This small molecule binds to this protein.
Small molecule (SMILES): CC(=O)N[C@@H]1[C@@H](O)[C@H](O)[C@@H](CO)O[C@H]1O

Sequence of chain 1.A:
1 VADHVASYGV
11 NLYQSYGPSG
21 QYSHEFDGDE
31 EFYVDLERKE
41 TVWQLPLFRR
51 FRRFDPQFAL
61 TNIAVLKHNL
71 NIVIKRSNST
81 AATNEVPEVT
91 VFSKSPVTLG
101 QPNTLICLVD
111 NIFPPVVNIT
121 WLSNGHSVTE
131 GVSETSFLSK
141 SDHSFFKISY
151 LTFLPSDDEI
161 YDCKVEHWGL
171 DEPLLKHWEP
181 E

Binding-site contacts:
Ligand atom O7 contacts residue SER77 of chain 1.A at 4.2 Å.
Ligand atom C7 contacts residue ASN78 of chain 1.A at 3.0 Å.
Ligand atom C8 contacts residue SER77 of chain 1.A at 3.8 Å.
Ligand atom C1 contacts residue ARG76 of chain 1.A at 4.5 Å.
Ligand atom C3 contacts residue ASN78 of chain 1.A at 3.8 Å.
Ligand atom N2 contacts residue ARG76 of chain 1.A at 4.3 Å.
Ligand atom C5 contacts residue ASN78 of chain 1.A at 3.7 Å.
Ligand atom C8 contacts residue THR80 of chain 1.A at 4.4 Å.
Ligand atom C7 contacts residue SER77 of chain 1.A at 4.1 Å.
Ligand atom C4 contacts residue ASN78 of chain 1.A at 4.2 Å.
Ligand atom C2 contacts residue ASN78 of chain 1.A at 2.4 Å.
Ligand atom N2 contacts residue ASN78 of chain 1.A at 2.9 Å (h-bond).
Ligand atom O7 contacts residue ASN78 of chain 1.A at 2.7 Å (h-bond).
Ligand atom C1 contacts residue ASN78 of chain 1.A at 1.4 Å.
Ligand atom C8 contacts residue ASN78 of chain 1.A at 4.2 Å.
Ligand atom O5 contacts residue ASN78 of chain 1.A at 2.4 Å (h-bond).